Binding-site contacts:
Ligand atom C3 contacts residue ASN355 of chain 1.A at 3.7 Å.
Ligand atom C5 contacts residue ASN355 of chain 1.A at 3.7 Å.
Ligand atom O5 contacts residue ASN355 of chain 1.A at 2.5 Å (h-bond).
Ligand atom O5 contacts residue HIS358 of chain 1.A at 4.3 Å.
Ligand atom C8 contacts residue NAG1 of chain 1.G at 3.4 Å.
Ligand atom N2 contacts residue NAG1 of chain 1.G at 3.5 Å.
Ligand atom C4 contacts residue ASN355 of chain 1.A at 4.2 Å.
Ligand atom C1 contacts residue ASN355 of chain 1.A at 1.4 Å.
Ligand atom C7 contacts residue ASN355 of chain 1.A at 3.4 Å.
Ligand atom C7 contacts residue NAG1 of chain 1.G at 4.0 Å.
Ligand atom N2 contacts residue ASN355 of chain 1.A at 2.7 Å (h-bond).
Ligand atom O5 contacts residue SER357 of chain 1.A at 4.5 Å.
Ligand atom O6 contacts residue HIS358 of chain 1.A at 3.4 Å (h-bond).
Ligand atom C6 contacts residue TRP341 of chain 1.A at 4.4 Å (hydrophobic).
Ligand atom O7 contacts residue ASN355 of chain 1.A at 3.6 Å.
Ligand atom C8 contacts residue ASN355 of chain 1.A at 4.5 Å.
Ligand atom C1 contacts residue SER357 of chain 1.A at 4.4 Å.
Ligand atom O6 contacts residue TRP341 of chain 1.A at 3.2 Å.
Ligand atom C2 contacts residue ASN355 of chain 1.A at 2.3 Å.

The protein below binds the small molecule below.
Small molecule (SMILES): CC(=O)N[C@@H]1[C@@H](O)[C@H](O)[C@@H](CO)O[C@H]1O

Sequence of chain 1.A:
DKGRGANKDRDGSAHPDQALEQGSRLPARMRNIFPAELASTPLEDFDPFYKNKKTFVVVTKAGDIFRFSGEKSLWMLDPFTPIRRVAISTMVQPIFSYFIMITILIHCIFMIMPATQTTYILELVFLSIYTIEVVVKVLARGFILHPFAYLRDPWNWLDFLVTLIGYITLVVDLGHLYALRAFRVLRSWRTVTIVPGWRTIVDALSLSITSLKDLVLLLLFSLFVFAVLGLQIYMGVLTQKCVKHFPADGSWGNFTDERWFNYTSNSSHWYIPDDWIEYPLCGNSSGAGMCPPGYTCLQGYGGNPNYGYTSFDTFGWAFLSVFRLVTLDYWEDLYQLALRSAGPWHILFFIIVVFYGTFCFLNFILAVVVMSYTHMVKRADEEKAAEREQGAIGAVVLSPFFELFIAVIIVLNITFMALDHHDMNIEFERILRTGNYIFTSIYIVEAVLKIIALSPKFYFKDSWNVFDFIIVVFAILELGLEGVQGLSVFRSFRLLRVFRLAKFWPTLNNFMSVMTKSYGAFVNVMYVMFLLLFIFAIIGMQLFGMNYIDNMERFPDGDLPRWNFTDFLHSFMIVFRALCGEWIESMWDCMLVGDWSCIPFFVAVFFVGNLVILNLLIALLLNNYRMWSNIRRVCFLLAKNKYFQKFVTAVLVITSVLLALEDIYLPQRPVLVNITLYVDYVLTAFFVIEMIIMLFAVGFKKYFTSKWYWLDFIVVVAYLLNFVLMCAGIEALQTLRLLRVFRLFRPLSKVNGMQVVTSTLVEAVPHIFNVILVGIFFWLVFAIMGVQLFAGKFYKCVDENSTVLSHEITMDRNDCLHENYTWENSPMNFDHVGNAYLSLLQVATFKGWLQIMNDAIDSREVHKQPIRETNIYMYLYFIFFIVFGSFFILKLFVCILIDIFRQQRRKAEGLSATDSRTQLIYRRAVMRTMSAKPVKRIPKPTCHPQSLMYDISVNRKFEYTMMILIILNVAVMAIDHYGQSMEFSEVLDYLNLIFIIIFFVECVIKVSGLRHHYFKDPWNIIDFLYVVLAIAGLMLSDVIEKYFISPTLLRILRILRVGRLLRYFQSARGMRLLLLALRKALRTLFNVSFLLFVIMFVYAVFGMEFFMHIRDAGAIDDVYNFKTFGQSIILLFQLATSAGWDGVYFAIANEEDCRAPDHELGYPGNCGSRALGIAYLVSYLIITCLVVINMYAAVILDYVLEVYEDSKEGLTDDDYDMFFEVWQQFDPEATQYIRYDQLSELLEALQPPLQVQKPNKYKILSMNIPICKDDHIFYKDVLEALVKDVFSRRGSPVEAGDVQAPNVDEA